This small molecule binds to this protein.
Small molecule (SMILES): O=C(O)COP(=O)(O)O

Binding-site contacts:
Ligand atom P contacts residue GLY234 of chain 1.B at 3.8 Å.
Ligand atom C1 contacts residue GLY233 of chain 1.B at 4.1 Å.
Ligand atom C2 contacts residue GLY233 of chain 1.B at 3.4 Å.
Ligand atom C2 contacts residue VAL232 of chain 1.B at 4.3 Å (hydrophobic).
Ligand atom O2P contacts residue GLY233 of chain 1.B at 3.6 Å.
Ligand atom O1P contacts residue ILE171 of chain 1.B at 3.8 Å.
Ligand atom O1 contacts residue GLU166 of chain 1.B at 4.2 Å.
Ligand atom O4P contacts residue GLY211 of chain 1.B at 3.5 Å.
Ligand atom O1P contacts residue LYS10 of chain 1.B at 3.4 Å (salt-bridge).
Ligand atom O4P contacts residue SER212 of chain 1.B at 2.6 Å (h-bond).
Ligand atom C2 contacts residue GLU166 of chain 1.B at 3.6 Å.
Ligand atom O3P contacts residue VAL232 of chain 1.B at 3.9 Å.
Ligand atom C1 contacts residue GLU166 of chain 1.B at 3.2 Å.
Ligand atom O2 contacts residue LEU231 of chain 1.B at 3.3 Å.
Ligand atom O2P contacts residue GLY172 of chain 1.B at 3.7 Å.
Ligand atom O3P contacts residue GLY234 of chain 1.B at 3.8 Å.
Ligand atom O1 contacts residue LYS10 of chain 1.B at 2.8 Å (salt-bridge).
Ligand atom O2 contacts residue GLU166 of chain 1.B at 2.6 Å (salt-bridge).
Ligand atom O1 contacts residue HIS94 of chain 1.B at 2.6 Å (h-bond).
Ligand atom O4P contacts residue ILE171 of chain 1.B at 3.5 Å.
Ligand atom C2 contacts residue LEU231 of chain 1.B at 4.0 Å (hydrophobic).
Ligand atom C2 contacts residue GLY211 of chain 1.B at 4.1 Å.
Ligand atom O3P contacts residue SER212 of chain 1.B at 3.5 Å (h-bond).
Ligand atom P contacts residue SER212 of chain 1.B at 3.7 Å.
Ligand atom O2 contacts residue ASN8 of chain 1.B at 4.1 Å.
Ligand atom O1P contacts residue GLY233 of chain 1.B at 3.6 Å (h-bond).
Ligand atom C1 contacts residue HIS94 of chain 1.B at 3.4 Å.
Ligand atom O2 contacts residue HIS94 of chain 1.B at 3.4 Å (h-bond).
Ligand atom O4P contacts residue GLY172 of chain 1.B at 2.6 Å (h-bond).
Ligand atom O1 contacts residue ASN8 of chain 1.B at 4.0 Å.
Ligand atom P contacts residue GLY233 of chain 1.B at 3.6 Å.
Ligand atom O1P contacts residue GLY172 of chain 1.B at 4.2 Å.
Ligand atom P contacts residue GLY172 of chain 1.B at 3.7 Å.
Ligand atom O1 contacts residue ILE171 of chain 1.B at 3.8 Å.
Ligand atom C1 contacts residue LYS10 of chain 1.B at 3.9 Å.
Ligand atom O3P contacts residue GLY233 of chain 1.B at 2.8 Å (h-bond).
Ligand atom O4P contacts residue ALA170 of chain 1.B at 3.5 Å (h-bond).
Ligand atom C2 contacts residue LYS10 of chain 1.B at 4.2 Å.
Ligand atom O2P contacts residue GLY234 of chain 1.B at 2.8 Å (h-bond).
Ligand atom O3P contacts residue VAL213 of chain 1.B at 4.1 Å.

Sequence of chain 1.B:
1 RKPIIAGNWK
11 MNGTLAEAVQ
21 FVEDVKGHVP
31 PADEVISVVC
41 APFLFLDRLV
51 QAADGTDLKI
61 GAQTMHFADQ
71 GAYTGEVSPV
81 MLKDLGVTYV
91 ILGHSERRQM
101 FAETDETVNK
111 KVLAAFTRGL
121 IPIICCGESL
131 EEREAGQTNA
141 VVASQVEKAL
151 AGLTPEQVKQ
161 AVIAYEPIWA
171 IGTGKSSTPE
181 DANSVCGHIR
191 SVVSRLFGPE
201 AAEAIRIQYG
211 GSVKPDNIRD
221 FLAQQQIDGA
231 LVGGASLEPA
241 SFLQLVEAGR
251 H